A protein and the small-molecule ligand that binds it are described below.
Small molecule (SMILES): CC(=O)N[C@@H]1[C@@H](O)[C@H](O)[C@@H](CO)O[C@H]1O

Sequence of chain 1.I:
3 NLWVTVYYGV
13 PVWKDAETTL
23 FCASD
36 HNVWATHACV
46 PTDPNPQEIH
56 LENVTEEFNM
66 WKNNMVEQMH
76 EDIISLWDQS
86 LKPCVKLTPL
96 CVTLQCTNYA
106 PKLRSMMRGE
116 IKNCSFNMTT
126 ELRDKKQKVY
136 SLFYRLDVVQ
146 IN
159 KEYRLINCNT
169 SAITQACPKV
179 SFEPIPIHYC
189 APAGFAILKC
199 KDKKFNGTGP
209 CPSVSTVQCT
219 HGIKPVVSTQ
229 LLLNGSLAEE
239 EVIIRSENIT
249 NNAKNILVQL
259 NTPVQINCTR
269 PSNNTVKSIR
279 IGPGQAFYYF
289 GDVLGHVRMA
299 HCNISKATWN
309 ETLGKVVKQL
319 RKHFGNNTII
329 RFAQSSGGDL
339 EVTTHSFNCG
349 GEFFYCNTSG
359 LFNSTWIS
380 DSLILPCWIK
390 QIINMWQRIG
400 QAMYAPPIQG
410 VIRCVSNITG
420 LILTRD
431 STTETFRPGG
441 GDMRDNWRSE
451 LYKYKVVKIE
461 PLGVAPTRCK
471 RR

Binding-site contacts:
Ligand atom O7 contacts residue ASN308 of chain 1.I at 4.4 Å.
Ligand atom C7 contacts residue GLU309 of chain 1.I at 3.7 Å.
Ligand atom C5 contacts residue ASN308 of chain 1.I at 3.6 Å.
Ligand atom C2 contacts residue ASN308 of chain 1.I at 2.6 Å.
Ligand atom C4 contacts residue ASN308 of chain 1.I at 4.2 Å.
Ligand atom C3 contacts residue ASN308 of chain 1.I at 3.9 Å.
Ligand atom O5 contacts residue ASN308 of chain 1.I at 2.3 Å (h-bond).
Ligand atom N2 contacts residue ASN308 of chain 1.I at 3.1 Å (h-bond).
Ligand atom C6 contacts residue ASN308 of chain 1.I at 4.4 Å.
Ligand atom O3 contacts residue TRP364 of chain 1.I at 3.9 Å.
Ligand atom N2 contacts residue GLU309 of chain 1.I at 2.9 Å (salt-bridge).
Ligand atom C7 contacts residue GLY312 of chain 1.I at 4.1 Å.
Ligand atom C1 contacts residue GLU309 of chain 1.I at 3.6 Å.
Ligand atom C8 contacts residue GLU309 of chain 1.I at 3.0 Å.
Ligand atom C1 contacts residue ASN308 of chain 1.I at 1.4 Å.
Ligand atom C7 contacts residue ASN308 of chain 1.I at 4.1 Å.
Ligand atom O7 contacts residue TRP364 of chain 1.I at 3.6 Å.
Ligand atom C2 contacts residue TRP364 of chain 1.I at 4.2 Å (hydrophobic).
Ligand atom O7 contacts residue GLY312 of chain 1.I at 3.6 Å.
Ligand atom C2 contacts residue GLU309 of chain 1.I at 3.8 Å.
Ligand atom C8 contacts residue GLY312 of chain 1.I at 4.2 Å.